Sequence of chain 1.B:
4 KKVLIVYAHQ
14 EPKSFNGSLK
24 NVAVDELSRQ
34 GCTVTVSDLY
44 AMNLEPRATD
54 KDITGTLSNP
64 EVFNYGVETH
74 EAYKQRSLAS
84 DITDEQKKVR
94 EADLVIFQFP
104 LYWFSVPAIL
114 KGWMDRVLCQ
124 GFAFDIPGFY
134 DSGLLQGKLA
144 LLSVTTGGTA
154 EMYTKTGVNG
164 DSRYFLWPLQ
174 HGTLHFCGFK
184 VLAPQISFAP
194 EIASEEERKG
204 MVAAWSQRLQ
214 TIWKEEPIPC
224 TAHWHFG

The protein below binds the small molecule below.
Small molecule (SMILES): C1=C/COCc2cc(ccc2OCCN2CCCC2)Nc2nccc(n2)-c2cccc(c2)COC/1

Sequence of chain 1.A:
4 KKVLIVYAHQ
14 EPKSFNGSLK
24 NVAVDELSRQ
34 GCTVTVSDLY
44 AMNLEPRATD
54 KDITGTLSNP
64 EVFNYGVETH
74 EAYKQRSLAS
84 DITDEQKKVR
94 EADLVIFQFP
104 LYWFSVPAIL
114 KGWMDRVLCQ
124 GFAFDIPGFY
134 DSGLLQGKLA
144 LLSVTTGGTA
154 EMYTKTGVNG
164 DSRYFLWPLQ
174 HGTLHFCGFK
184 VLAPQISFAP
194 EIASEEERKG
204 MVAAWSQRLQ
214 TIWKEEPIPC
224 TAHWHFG

Binding-site contacts:
Ligand atom C8 contacts residue GLU194 of chain 1.B at 3.6 Å.
Ligand atom C34 contacts residue MET155 of chain 1.B at 3.6 Å (hydrophobic).
Ligand atom C22 contacts residue PHE179 of chain 1.A at 3.8 Å (hydrophobic).
Ligand atom C4 contacts residue PHE127 of chain 1.A at 3.4 Å (hydrophobic).
Ligand atom C23 contacts residue TRP106 of chain 1.B at 3.8 Å (hydrophobic).
Ligand atom C24 contacts residue GLY175 of chain 1.A at 3.7 Å.
Ligand atom N2 contacts residue PHE127 of chain 1.A at 3.3 Å.
Ligand atom C7 contacts residue FAD1 of chain 1.H at 3.3 Å.
Ligand atom N14 contacts residue FAD1 of chain 1.H at 3.6 Å.
Ligand atom N2 contacts residue FAD1 of chain 1.H at 3.4 Å.
Ligand atom C6 contacts residue TRP106 of chain 1.B at 3.5 Å (hydrophobic).
Ligand atom C24 contacts residue PHE107 of chain 1.B at 3.7 Å (hydrophobic).
Ligand atom O30 contacts residue ASN162 of chain 1.B at 2.9 Å (h-bond).
Ligand atom C25 contacts residue PHE179 of chain 1.A at 3.5 Å (hydrophobic).
Ligand atom C22 contacts residue FAD1 of chain 1.H at 3.3 Å.
Ligand atom C23 contacts residue FAD1 of chain 1.H at 3.5 Å.
Ligand atom C26 contacts residue FAD1 of chain 1.H at 3.3 Å.
Ligand atom N3 contacts residue FAD1 of chain 1.H at 3.5 Å.
Ligand atom C9 contacts residue GLU194 of chain 1.B at 3.6 Å.
Ligand atom C29 contacts residue GLY151 of chain 1.B at 3.8 Å.
Ligand atom C25 contacts residue FAD1 of chain 1.H at 3.6 Å.
Ligand atom C24 contacts residue PHE179 of chain 1.A at 3.5 Å (hydrophobic).
Ligand atom C32 contacts residue ILE129 of chain 1.A at 3.7 Å (hydrophobic).
Ligand atom C29 contacts residue FAD1 of chain 1.H at 3.3 Å.
Ligand atom C29 contacts residue ASN162 of chain 1.B at 3.6 Å.
Ligand atom C4 contacts residue FAD1 of chain 1.H at 3.4 Å.
Ligand atom C27 contacts residue FAD1 of chain 1.H at 3.5 Å.
Ligand atom C7 contacts residue TRP106 of chain 1.B at 3.5 Å (hydrophobic).
Ligand atom C6 contacts residue FAD1 of chain 1.H at 3.2 Å.
Ligand atom C33 contacts residue ILE129 of chain 1.A at 3.6 Å (hydrophobic).
Ligand atom O30 contacts residue MET155 of chain 1.B at 3.8 Å.
Ligand atom C2 contacts residue FAD1 of chain 1.H at 3.2 Å.
Ligand atom C25 contacts residue PHE107 of chain 1.B at 3.8 Å (hydrophobic).
Ligand atom C20 contacts residue FAD1 of chain 1.H at 3.8 Å.
Ligand atom C23 contacts residue PHE179 of chain 1.A at 3.5 Å (hydrophobic).
Ligand atom C24 contacts residue FAD1 of chain 1.H at 3.6 Å.
Ligand atom C28 contacts residue GLY150 of chain 1.B at 3.7 Å.
Ligand atom C6 contacts residue PHE127 of chain 1.A at 3.5 Å (hydrophobic).
Ligand atom C15 contacts residue FAD1 of chain 1.H at 3.8 Å.
Ligand atom C35 contacts residue MET155 of chain 1.B at 3.8 Å (hydrophobic).